This small molecule binds to this protein.
Small molecule (SMILES): CC(=O)N[C@@H]1[C@@H](O)[C@H](O)[C@@H](CO)O[C@H]1O

Sequence of chain 1.A:
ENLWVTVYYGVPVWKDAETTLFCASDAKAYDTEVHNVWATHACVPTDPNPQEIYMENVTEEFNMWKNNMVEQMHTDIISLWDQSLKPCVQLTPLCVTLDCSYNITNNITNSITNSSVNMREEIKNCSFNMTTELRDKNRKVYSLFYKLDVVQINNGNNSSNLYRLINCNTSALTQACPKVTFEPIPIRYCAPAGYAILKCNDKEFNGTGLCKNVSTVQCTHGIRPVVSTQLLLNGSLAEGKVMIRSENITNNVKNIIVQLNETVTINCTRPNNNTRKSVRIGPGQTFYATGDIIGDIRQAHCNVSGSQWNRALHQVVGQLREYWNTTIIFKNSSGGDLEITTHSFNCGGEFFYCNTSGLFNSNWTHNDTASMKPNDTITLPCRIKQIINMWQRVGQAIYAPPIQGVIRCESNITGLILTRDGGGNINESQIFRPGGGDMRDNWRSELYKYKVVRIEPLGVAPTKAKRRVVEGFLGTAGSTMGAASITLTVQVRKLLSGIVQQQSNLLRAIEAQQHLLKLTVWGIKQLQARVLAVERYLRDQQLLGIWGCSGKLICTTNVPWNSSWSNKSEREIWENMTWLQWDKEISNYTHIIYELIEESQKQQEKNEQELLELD

Binding-site contacts:
Ligand atom C5 contacts residue ASN87 of chain 1.A at 3.1 Å.
Ligand atom O3 contacts residue ASN87 of chain 1.A at 4.4 Å.
Ligand atom O7 contacts residue SER523 of chain 1.A at 3.9 Å.
Ligand atom C2 contacts residue SER523 of chain 1.A at 3.8 Å.
Ligand atom O3 contacts residue SER523 of chain 1.A at 2.1 Å (h-bond).
Ligand atom C3 contacts residue ASN87 of chain 1.A at 3.5 Å.
Ligand atom O6 contacts residue ASN87 of chain 1.A at 2.5 Å (h-bond).
Ligand atom C3 contacts residue SER523 of chain 1.A at 3.4 Å.
Ligand atom N2 contacts residue GLY522 of chain 1.A at 3.5 Å.
Ligand atom N2 contacts residue SER523 of chain 1.A at 3.3 Å (h-bond).
Ligand atom O7 contacts residue ALA521 of chain 1.A at 3.6 Å.
Ligand atom O7 contacts residue THR524 of chain 1.A at 4.4 Å.
Ligand atom C4 contacts residue SER523 of chain 1.A at 4.4 Å.
Ligand atom O5 contacts residue ASN87 of chain 1.A at 2.4 Å (h-bond).
Ligand atom C7 contacts residue SER523 of chain 1.A at 4.0 Å.
Ligand atom C4 contacts residue ASN87 of chain 1.A at 3.3 Å.
Ligand atom C1 contacts residue ASN87 of chain 1.A at 1.4 Å.
Ligand atom C6 contacts residue ASN87 of chain 1.A at 3.3 Å.
Ligand atom O7 contacts residue GLY522 of chain 1.A at 2.7 Å (h-bond).
Ligand atom C2 contacts residue GLY522 of chain 1.A at 4.5 Å.
Ligand atom O7 contacts residue THR520 of chain 1.A at 3.7 Å.
Ligand atom N2 contacts residue ASN87 of chain 1.A at 3.6 Å.
Ligand atom C7 contacts residue GLY522 of chain 1.A at 3.5 Å.
Ligand atom C2 contacts residue ASN87 of chain 1.A at 2.6 Å.